Sequence of chain 3.A:
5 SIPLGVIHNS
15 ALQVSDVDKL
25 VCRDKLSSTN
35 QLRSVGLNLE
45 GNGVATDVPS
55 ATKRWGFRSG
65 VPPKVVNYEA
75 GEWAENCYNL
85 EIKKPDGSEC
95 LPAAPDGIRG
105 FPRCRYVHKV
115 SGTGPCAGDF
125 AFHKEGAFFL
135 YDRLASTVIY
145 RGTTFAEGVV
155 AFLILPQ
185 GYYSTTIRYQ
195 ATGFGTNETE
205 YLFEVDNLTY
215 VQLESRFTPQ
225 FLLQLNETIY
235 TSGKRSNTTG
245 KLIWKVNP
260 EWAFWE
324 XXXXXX

Binding-site contacts:
Ligand atom C2 contacts residue ASN211 of chain 3.A at 2.5 Å.
Ligand atom N2 contacts residue ASN211 of chain 3.A at 2.9 Å (h-bond).
Ligand atom O7 contacts residue ASN211 of chain 3.A at 3.6 Å.
Ligand atom C7 contacts residue ASN211 of chain 3.A at 3.4 Å.
Ligand atom C1 contacts residue ASN211 of chain 3.A at 1.4 Å.
Ligand atom C4 contacts residue ASN211 of chain 3.A at 4.2 Å.
Ligand atom O5 contacts residue ASN211 of chain 3.A at 2.4 Å (h-bond).
Ligand atom C3 contacts residue ASN211 of chain 3.A at 3.8 Å.
Ligand atom C5 contacts residue ASN211 of chain 3.A at 3.7 Å.
Ligand atom C8 contacts residue ASN211 of chain 3.A at 4.5 Å.

A small-molecule ligand and the protein it binds are described below.
Small molecule (SMILES): CC(=O)N[C@@H]1[C@@H](O)[C@H](O)[C@@H](CO)O[C@H]1O